A protein and the small-molecule ligand that binds it are described below.
Small molecule (SMILES): CC(=O)N[C@H]1[C@H](O[C@H]2[C@H](O)[C@@H](NC(C)=O)CO[C@@H]2CO)O[C@H](CO)[C@@H](O[C@@H]2O[C@H](CO[C@H]3O[C@H](CO)[C@@H](O)[C@H](O)[C@@H]3O)[C@@H](O)[C@H](O[C@H]3O[C@H](CO)[C@@H](O)[C@H](O)[C@@H]3O)[C@@H]2O)[C@@H]1O

Binding-site contacts:
Ligand atom N2 contacts residue ASN271 of chain 2.A at 3.0 Å (h-bond).
Ligand atom C5 contacts residue ASN271 of chain 2.A at 3.6 Å.
Ligand atom O6 contacts residue TYR269 of chain 2.A at 3.4 Å.
Ligand atom C3 contacts residue ASP230 of chain 2.A at 3.9 Å.
Ligand atom C6 contacts residue HIS442 of chain 2.A at 3.7 Å.
Ligand atom C2 contacts residue ASN271 of chain 2.A at 2.4 Å.
Ligand atom C8 contacts residue SER232 of chain 2.A at 3.6 Å.
Ligand atom O7 contacts residue TYR446 of chain 2.A at 3.6 Å.
Ligand atom C6 contacts residue SER443 of chain 2.A at 3.6 Å.
Ligand atom O4 contacts residue PHE206 of chain 2.A at 3.6 Å.
Ligand atom N2 contacts residue ASP230 of chain 2.A at 2.8 Å (salt-bridge).
Ligand atom O6 contacts residue LEU228 of chain 2.A at 3.8 Å.
Ligand atom C8 contacts residue LEU228 of chain 2.A at 3.7 Å (hydrophobic).
Ligand atom C8 contacts residue TYR269 of chain 2.A at 3.7 Å (hydrophobic).
Ligand atom O5 contacts residue HIS442 of chain 2.A at 3.9 Å.
Ligand atom C8 contacts residue ASP230 of chain 2.A at 3.7 Å.
Ligand atom C6 contacts residue ASP440 of chain 2.A at 3.1 Å.
Ligand atom C2 contacts residue ASP230 of chain 2.A at 3.6 Å.
Ligand atom C6 contacts residue HIS442 of chain 2.A at 3.3 Å.
Ligand atom C8 contacts residue LYS204 of chain 2.A at 3.7 Å.
Ligand atom C7 contacts residue LYS204 of chain 2.A at 3.6 Å.
Ligand atom C7 contacts residue PHE445 of chain 2.A at 3.8 Å (hydrophobic).
Ligand atom C3 contacts residue ASN271 of chain 2.A at 3.8 Å.
Ligand atom O7 contacts residue PHE445 of chain 2.A at 2.8 Å (h-bond).
Ligand atom C1 contacts residue ASP230 of chain 2.A at 3.5 Å.
Ligand atom C7 contacts residue ASP230 of chain 2.A at 3.7 Å.
Ligand atom C8 contacts residue SER208 of chain 2.A at 3.3 Å.
Ligand atom O6 contacts residue SER443 of chain 2.A at 3.1 Å (h-bond).
Ligand atom O5 contacts residue ASN271 of chain 2.A at 2.3 Å (h-bond).
Ligand atom C7 contacts residue ASN271 of chain 2.A at 3.8 Å.
Ligand atom C7 contacts residue LEU228 of chain 2.A at 3.5 Å (hydrophobic).
Ligand atom O7 contacts residue LYS204 of chain 2.A at 2.8 Å (salt-bridge).
Ligand atom O7 contacts residue ASN444 of chain 2.A at 3.1 Å (h-bond).
Ligand atom C1 contacts residue HIS442 of chain 2.A at 3.6 Å.
Ligand atom O6 contacts residue ASP440 of chain 2.A at 2.6 Å (salt-bridge).
Ligand atom C8 contacts residue PHE445 of chain 2.A at 3.6 Å (hydrophobic).
Ligand atom C2 contacts residue ASN444 of chain 2.A at 3.8 Å.
Ligand atom C2 contacts residue HIS442 of chain 2.A at 3.3 Å.
Ligand atom C1 contacts residue ASN271 of chain 2.A at 1.4 Å.
Ligand atom O7 contacts residue LEU228 of chain 2.A at 3.5 Å.

Sequence of chain 2.A:
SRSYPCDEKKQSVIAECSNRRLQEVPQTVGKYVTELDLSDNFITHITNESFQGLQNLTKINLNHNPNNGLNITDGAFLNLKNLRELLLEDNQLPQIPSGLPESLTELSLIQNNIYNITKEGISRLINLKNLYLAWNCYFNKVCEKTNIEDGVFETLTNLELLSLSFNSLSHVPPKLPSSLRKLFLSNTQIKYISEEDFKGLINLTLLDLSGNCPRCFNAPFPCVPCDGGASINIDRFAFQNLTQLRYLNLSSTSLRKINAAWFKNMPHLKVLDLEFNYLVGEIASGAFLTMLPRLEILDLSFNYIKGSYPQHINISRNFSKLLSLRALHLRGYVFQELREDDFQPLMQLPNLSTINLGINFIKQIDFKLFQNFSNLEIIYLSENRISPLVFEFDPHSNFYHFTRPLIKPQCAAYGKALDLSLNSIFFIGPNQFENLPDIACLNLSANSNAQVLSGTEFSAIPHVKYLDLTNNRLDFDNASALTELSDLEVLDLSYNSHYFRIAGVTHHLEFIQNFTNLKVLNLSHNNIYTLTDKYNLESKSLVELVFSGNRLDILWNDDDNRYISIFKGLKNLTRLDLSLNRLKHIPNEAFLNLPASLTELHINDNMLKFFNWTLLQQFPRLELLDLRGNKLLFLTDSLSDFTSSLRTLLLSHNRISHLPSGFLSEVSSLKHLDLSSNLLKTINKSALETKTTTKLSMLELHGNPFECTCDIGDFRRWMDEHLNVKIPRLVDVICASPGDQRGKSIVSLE